The protein below binds the small molecule below.
Small molecule (SMILES): CNc1ccccc1

Sequence of chain 1.A:
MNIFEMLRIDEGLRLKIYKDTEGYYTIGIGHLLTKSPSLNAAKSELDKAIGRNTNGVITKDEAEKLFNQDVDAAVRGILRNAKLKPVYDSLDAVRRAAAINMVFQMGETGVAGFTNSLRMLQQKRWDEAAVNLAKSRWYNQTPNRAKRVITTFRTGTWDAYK

Binding-site contacts:
Ligand atom CAH contacts residue ALA99 of chain 1.A at 3.5 Å (hydrophobic).
Ligand atom CAD contacts residue LEU118 of chain 1.A at 4.0 Å (hydrophobic).
Ligand atom CAB contacts residue ILE78 of chain 1.A at 3.9 Å (hydrophobic).
Ligand atom CAF contacts residue ALA99 of chain 1.A at 3.7 Å (hydrophobic).
Ligand atom CAD contacts residue VAL87 of chain 1.A at 4.0 Å (hydrophobic).
Ligand atom CAA contacts residue LEU121 of chain 1.A at 3.6 Å (hydrophobic).
Ligand atom CAC contacts residue LEU84 of chain 1.A at 4.0 Å (hydrophobic).
Ligand atom CAA contacts residue MET102 of chain 1.A at 3.6 Å (hydrophobic).
Ligand atom NAG contacts residue ALA99 of chain 1.A at 3.9 Å.
Ligand atom CAE contacts residue LEU84 of chain 1.A at 4.5 Å (hydrophobic).
Ligand atom CAB contacts residue TYR88 of chain 1.A at 4.0 Å (hydrophobic).
Ligand atom CAH contacts residue PHE153 of chain 1.A at 4.3 Å (hydrophobic).
Ligand atom CAD contacts residue TYR88 of chain 1.A at 3.9 Å (hydrophobic).
Ligand atom CAC contacts residue VAL111 of chain 1.A at 4.3 Å (hydrophobic).
Ligand atom NAG contacts residue LEU118 of chain 1.A at 4.4 Å.
Ligand atom CAH contacts residue VAL111 of chain 1.A at 3.6 Å (hydrophobic).
Ligand atom CAF contacts residue VAL87 of chain 1.A at 4.2 Å (hydrophobic).
Ligand atom CAB contacts residue LEU84 of chain 1.A at 3.7 Å (hydrophobic).
Ligand atom CAF contacts residue LEU118 of chain 1.A at 3.6 Å (hydrophobic).
Ligand atom CAC contacts residue VAL103 of chain 1.A at 3.8 Å (hydrophobic).
Ligand atom CAE contacts residue VAL103 of chain 1.A at 3.9 Å (hydrophobic).
Ligand atom CAA contacts residue LEU118 of chain 1.A at 3.8 Å (hydrophobic).
Ligand atom CAD contacts residue LEU84 of chain 1.A at 3.9 Å (hydrophobic).
Ligand atom CAD contacts residue ALA99 of chain 1.A at 3.8 Å (hydrophobic).
Ligand atom CAC contacts residue ALA99 of chain 1.A at 3.7 Å (hydrophobic).
Ligand atom CAA contacts residue LEU133 of chain 1.A at 4.5 Å (hydrophobic).
Ligand atom CAC contacts residue ILE78 of chain 1.A at 3.9 Å (hydrophobic).
Ligand atom CAA contacts residue PHE153 of chain 1.A at 3.7 Å (hydrophobic).
Ligand atom NAG contacts residue MET102 of chain 1.A at 3.6 Å (h-bond).
Ligand atom NAG contacts residue VAL111 of chain 1.A at 3.5 Å.
Ligand atom CAE contacts residue VAL111 of chain 1.A at 3.4 Å (hydrophobic).
Ligand atom NAG contacts residue PHE153 of chain 1.A at 3.6 Å.
Ligand atom CAB contacts residue ALA99 of chain 1.A at 3.8 Å (hydrophobic).
Ligand atom CAE contacts residue ALA99 of chain 1.A at 3.4 Å (hydrophobic).
Ligand atom CAA contacts residue VAL111 of chain 1.A at 3.9 Å (hydrophobic).
Ligand atom CAH contacts residue LEU118 of chain 1.A at 4.1 Å (hydrophobic).